Binding-site contacts:
Ligand atom C1 contacts residue MET258 of chain 1.D at 3.8 Å (hydrophobic).
Ligand atom O1B contacts residue ARG170 of chain 1.D at 3.0 Å (salt-bridge).
Ligand atom O3 contacts residue HIS28 of chain 1.D at 2.8 Å (h-bond).
Ligand atom C1 contacts residue TRP325 of chain 1.D at 4.0 Å (hydrophobic).
Ligand atom O5A contacts residue ARG357 of chain 1.D at 2.9 Å (salt-bridge).
Ligand atom O3 contacts residue ARG357 of chain 1.D at 3.2 Å (salt-bridge).
Ligand atom O4 contacts residue HIS49 of chain 1.D at 2.8 Å (h-bond).
Ligand atom O4 contacts residue TRP326 of chain 1.D at 3.7 Å.
Ligand atom O1A contacts residue SER223 of chain 1.D at 3.9 Å.
Ligand atom C5 contacts residue HIS49 of chain 1.D at 3.6 Å.
Ligand atom O1B contacts residue ZN1 of chain 1.Z at 2.2 Å.
Ligand atom O4 contacts residue ARG357 of chain 1.D at 3.0 Å (salt-bridge).
Ligand atom O5B contacts residue TRP326 of chain 1.D at 3.8 Å.
Ligand atom C5 contacts residue TYR50 of chain 1.D at 3.9 Å (hydrophobic).
Ligand atom O2 contacts residue TRP325 of chain 1.D at 2.9 Å (h-bond).
Ligand atom O2 contacts residue HIS28 of chain 1.D at 3.8 Å.
Ligand atom O1B contacts residue MET258 of chain 1.D at 3.1 Å.
Ligand atom O1B contacts residue HIS26 of chain 1.D at 3.3 Å (h-bond).
Ligand atom O1B contacts residue HIS28 of chain 1.D at 3.1 Å (h-bond).
Ligand atom O3 contacts residue ZN1 of chain 1.Z at 3.2 Å.
Ligand atom O5A contacts residue TYR50 of chain 1.D at 3.6 Å.
Ligand atom C5 contacts residue ARG357 of chain 1.D at 3.9 Å.
Ligand atom O2 contacts residue HIS26 of chain 1.D at 3.9 Å.
Ligand atom O5B contacts residue ASP355 of chain 1.D at 3.5 Å (salt-bridge).
Ligand atom C1 contacts residue ARG170 of chain 1.D at 3.5 Å.
Ligand atom C3 contacts residue ZN1 of chain 1.Z at 3.7 Å.
Ligand atom C4 contacts residue TRP326 of chain 1.D at 3.6 Å (hydrophobic).
Ligand atom C1 contacts residue ZN1 of chain 1.Z at 3.0 Å.
Ligand atom C4 contacts residue HIS49 of chain 1.D at 3.8 Å.
Ligand atom C2 contacts residue TRP326 of chain 1.D at 3.8 Å (hydrophobic).
Ligand atom O2 contacts residue ASP355 of chain 1.D at 2.9 Å (salt-bridge).
Ligand atom C3 contacts residue ARG357 of chain 1.D at 3.8 Å.
Ligand atom O5A contacts residue HIS49 of chain 1.D at 3.0 Å (h-bond).
Ligand atom O5B contacts residue TYR50 of chain 1.D at 3.2 Å (h-bond).
Ligand atom C2 contacts residue TRP325 of chain 1.D at 3.6 Å (hydrophobic).
Ligand atom O1A contacts residue ARG170 of chain 1.D at 2.7 Å (salt-bridge).
Ligand atom O2 contacts residue ZN1 of chain 1.Z at 2.1 Å.
Ligand atom C2 contacts residue ZN1 of chain 1.Z at 3.0 Å.
Ligand atom C4 contacts residue ARG357 of chain 1.D at 3.8 Å.
Ligand atom C1 contacts residue HIS28 of chain 1.D at 3.9 Å.

Sequence of chain 1.D:
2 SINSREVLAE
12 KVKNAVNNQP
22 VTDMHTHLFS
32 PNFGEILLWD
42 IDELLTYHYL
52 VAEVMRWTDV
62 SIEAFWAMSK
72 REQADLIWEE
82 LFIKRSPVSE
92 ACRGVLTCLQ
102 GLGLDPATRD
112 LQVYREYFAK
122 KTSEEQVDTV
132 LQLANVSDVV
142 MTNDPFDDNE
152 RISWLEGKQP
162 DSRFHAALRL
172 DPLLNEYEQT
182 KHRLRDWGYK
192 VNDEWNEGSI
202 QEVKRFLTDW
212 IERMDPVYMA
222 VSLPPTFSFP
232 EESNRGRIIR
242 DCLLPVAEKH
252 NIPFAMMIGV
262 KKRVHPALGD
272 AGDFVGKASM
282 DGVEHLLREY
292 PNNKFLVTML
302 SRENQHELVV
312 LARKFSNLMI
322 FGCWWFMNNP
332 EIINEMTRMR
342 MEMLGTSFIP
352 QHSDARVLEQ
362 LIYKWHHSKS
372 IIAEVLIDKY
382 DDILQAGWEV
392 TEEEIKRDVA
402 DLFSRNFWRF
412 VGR

The protein below binds the small molecule below.
Small molecule (SMILES): O=C(O)[C@@H](O)C(O)[C@H](O)C(=O)O